Sequence of chain 1.G:
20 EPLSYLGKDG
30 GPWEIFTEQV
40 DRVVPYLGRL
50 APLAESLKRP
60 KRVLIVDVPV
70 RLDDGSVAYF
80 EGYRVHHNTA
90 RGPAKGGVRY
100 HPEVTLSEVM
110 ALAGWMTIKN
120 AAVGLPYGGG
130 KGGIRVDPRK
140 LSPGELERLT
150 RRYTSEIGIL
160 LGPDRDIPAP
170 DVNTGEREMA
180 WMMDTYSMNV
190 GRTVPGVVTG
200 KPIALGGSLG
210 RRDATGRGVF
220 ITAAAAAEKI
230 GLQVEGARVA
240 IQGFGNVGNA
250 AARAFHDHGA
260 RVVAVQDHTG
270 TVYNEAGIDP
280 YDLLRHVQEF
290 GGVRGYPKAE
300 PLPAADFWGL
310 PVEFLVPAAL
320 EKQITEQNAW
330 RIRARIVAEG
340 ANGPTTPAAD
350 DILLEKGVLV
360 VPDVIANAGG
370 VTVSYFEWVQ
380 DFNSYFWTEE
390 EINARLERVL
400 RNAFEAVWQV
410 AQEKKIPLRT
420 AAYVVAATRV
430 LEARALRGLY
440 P

A small-molecule ligand and the protein it binds are described below.
Small molecule (SMILES): N[C@@H](CCC(=O)O)C(=O)O

Sequence of chain 1.J:
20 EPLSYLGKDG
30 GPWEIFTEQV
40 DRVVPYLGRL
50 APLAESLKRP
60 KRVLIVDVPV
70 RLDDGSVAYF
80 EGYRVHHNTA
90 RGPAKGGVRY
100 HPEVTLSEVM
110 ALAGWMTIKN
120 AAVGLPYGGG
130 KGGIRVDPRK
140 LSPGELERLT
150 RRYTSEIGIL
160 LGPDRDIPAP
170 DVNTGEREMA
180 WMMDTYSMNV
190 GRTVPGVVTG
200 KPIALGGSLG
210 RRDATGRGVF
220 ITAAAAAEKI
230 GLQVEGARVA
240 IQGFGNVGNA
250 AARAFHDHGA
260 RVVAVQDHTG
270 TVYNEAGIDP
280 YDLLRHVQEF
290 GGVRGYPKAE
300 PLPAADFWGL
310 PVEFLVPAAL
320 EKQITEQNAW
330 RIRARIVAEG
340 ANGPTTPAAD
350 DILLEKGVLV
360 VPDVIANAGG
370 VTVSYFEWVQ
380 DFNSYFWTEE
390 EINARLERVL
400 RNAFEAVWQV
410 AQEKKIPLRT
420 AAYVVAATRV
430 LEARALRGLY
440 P

Sequence of chain 1.L:
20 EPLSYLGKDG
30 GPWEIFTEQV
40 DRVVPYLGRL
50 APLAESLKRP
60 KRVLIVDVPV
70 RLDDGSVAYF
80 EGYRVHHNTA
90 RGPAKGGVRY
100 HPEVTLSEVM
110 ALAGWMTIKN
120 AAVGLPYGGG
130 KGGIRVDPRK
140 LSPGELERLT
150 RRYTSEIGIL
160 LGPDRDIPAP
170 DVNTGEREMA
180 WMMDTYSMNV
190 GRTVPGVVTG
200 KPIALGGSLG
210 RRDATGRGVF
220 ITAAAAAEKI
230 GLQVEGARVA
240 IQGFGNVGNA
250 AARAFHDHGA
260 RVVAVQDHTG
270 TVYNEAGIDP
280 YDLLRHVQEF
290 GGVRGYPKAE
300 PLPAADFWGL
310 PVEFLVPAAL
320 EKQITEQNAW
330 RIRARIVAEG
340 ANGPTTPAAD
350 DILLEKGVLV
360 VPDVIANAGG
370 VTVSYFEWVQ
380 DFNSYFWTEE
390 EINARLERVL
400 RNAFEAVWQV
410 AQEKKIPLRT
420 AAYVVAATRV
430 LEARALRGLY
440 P

Binding-site contacts:
Ligand atom OE1 contacts residue THR88 of chain 1.J at 4.3 Å.
Ligand atom OXT contacts residue TYR439 of chain 1.J at 3.0 Å (h-bond).
Ligand atom CB contacts residue ASP183 of chain 1.L at 3.5 Å.
Ligand atom CD contacts residue ALA89 of chain 1.J at 3.8 Å (hydrophobic).
Ligand atom CA contacts residue ASP183 of chain 1.L at 3.5 Å.
Ligand atom N contacts residue ASP183 of chain 1.L at 2.8 Å (salt-bridge).
Ligand atom CD contacts residue ARG436 of chain 1.J at 4.3 Å.
Ligand atom OXT contacts residue LEU438 of chain 1.J at 3.4 Å.
Ligand atom CD contacts residue LYS60 of chain 1.J at 3.7 Å.
Ligand atom C contacts residue GLY437 of chain 1.J at 4.0 Å.
Ligand atom OE1 contacts residue ALA89 of chain 1.J at 3.7 Å.
Ligand atom CG contacts residue ARG436 of chain 1.J at 4.1 Å.
Ligand atom OXT contacts residue GLY437 of chain 1.J at 3.6 Å.
Ligand atom N contacts residue GLY437 of chain 1.J at 3.1 Å (h-bond).
Ligand atom O contacts residue TYR439 of chain 1.J at 4.4 Å.
Ligand atom N contacts residue TYR439 of chain 1.J at 2.8 Å (h-bond).
Ligand atom C contacts residue ARG151 of chain 1.G at 3.5 Å.
Ligand atom CA contacts residue ARG436 of chain 1.J at 4.5 Å.
Ligand atom OE2 contacts residue ALA89 of chain 1.J at 3.6 Å (h-bond).
Ligand atom OE1 contacts residue ARG436 of chain 1.J at 3.7 Å.
Ligand atom N contacts residue MET187 of chain 1.L at 3.7 Å.
Ligand atom CA contacts residue TYR439 of chain 1.J at 3.6 Å (hydrophobic).
Ligand atom OE1 contacts residue MET187 of chain 1.L at 4.4 Å.
Ligand atom OE2 contacts residue LYS60 of chain 1.J at 3.5 Å (salt-bridge).
Ligand atom O contacts residue ARG151 of chain 1.G at 2.8 Å (salt-bridge).
Ligand atom CB contacts residue ARG433 of chain 1.J at 4.3 Å.
Ligand atom CB contacts residue ARG436 of chain 1.J at 3.4 Å.
Ligand atom CG contacts residue ALA89 of chain 1.J at 4.3 Å (hydrophobic).
Ligand atom OE1 contacts residue LYS60 of chain 1.J at 3.3 Å (salt-bridge).
Ligand atom OXT contacts residue ARG151 of chain 1.G at 3.0 Å (salt-bridge).
Ligand atom C contacts residue TYR439 of chain 1.J at 3.5 Å (hydrophobic).
Ligand atom CA contacts residue MET187 of chain 1.L at 3.8 Å (hydrophobic).
Ligand atom CG contacts residue ARG433 of chain 1.J at 3.6 Å.
Ligand atom CA contacts residue GLY437 of chain 1.J at 3.8 Å.
Ligand atom N contacts residue LEU438 of chain 1.J at 4.3 Å.
Ligand atom CB contacts residue GLY437 of chain 1.J at 3.6 Å.
Ligand atom OE2 contacts residue THR88 of chain 1.J at 4.3 Å.